Sequence of chain 1.A:
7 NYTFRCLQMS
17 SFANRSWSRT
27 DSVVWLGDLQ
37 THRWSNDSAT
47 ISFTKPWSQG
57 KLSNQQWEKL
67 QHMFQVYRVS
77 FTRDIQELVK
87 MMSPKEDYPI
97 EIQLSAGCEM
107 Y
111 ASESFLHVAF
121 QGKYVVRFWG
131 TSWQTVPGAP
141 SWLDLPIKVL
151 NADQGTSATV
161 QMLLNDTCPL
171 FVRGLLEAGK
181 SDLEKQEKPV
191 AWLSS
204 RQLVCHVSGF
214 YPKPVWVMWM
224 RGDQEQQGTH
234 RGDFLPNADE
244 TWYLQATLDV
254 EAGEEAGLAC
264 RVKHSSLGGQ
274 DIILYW

Binding-site contacts:
Ligand atom O4 contacts residue GLY130 of chain 1.A at 3.3 Å.
Ligand atom C3 contacts residue ASN165 of chain 1.A at 3.8 Å.
Ligand atom O5 contacts residue ASN165 of chain 1.A at 2.3 Å (h-bond).
Ligand atom O5 contacts residue GLY130 of chain 1.A at 4.4 Å.
Ligand atom O6 contacts residue THR131 of chain 1.A at 3.5 Å.
Ligand atom O7 contacts residue TRP129 of chain 1.A at 4.2 Å.
Ligand atom O7 contacts residue THR131 of chain 1.A at 4.4 Å.
Ligand atom C8 contacts residue GLY130 of chain 1.A at 4.2 Å.
Ligand atom C4 contacts residue ASN165 of chain 1.A at 4.2 Å.
Ligand atom O7 contacts residue ASN165 of chain 1.A at 3.0 Å (h-bond).
Ligand atom O7 contacts residue GLY130 of chain 1.A at 3.3 Å.
Ligand atom O6 contacts residue GLY130 of chain 1.A at 4.2 Å.
Ligand atom C5 contacts residue GLY130 of chain 1.A at 3.8 Å.
Ligand atom C3 contacts residue THR131 of chain 1.A at 3.7 Å.
Ligand atom C1 contacts residue THR131 of chain 1.A at 4.3 Å.
Ligand atom C7 contacts residue ASN165 of chain 1.A at 3.2 Å.
Ligand atom C6 contacts residue GLY130 of chain 1.A at 4.4 Å.
Ligand atom O3 contacts residue THR131 of chain 1.A at 3.4 Å.
Ligand atom C2 contacts residue GLY130 of chain 1.A at 4.3 Å.
Ligand atom C8 contacts residue ASN165 of chain 1.A at 4.5 Å.
Ligand atom C3 contacts residue GLY130 of chain 1.A at 3.7 Å.
Ligand atom C7 contacts residue GLY130 of chain 1.A at 3.6 Å.
Ligand atom N2 contacts residue ASN165 of chain 1.A at 2.9 Å (h-bond).
Ligand atom C4 contacts residue GLY130 of chain 1.A at 4.0 Å.
Ligand atom C1 contacts residue GLY130 of chain 1.A at 4.1 Å.
Ligand atom C2 contacts residue ASN165 of chain 1.A at 2.4 Å.
Ligand atom O5 contacts residue THR131 of chain 1.A at 3.8 Å.
Ligand atom C1 contacts residue ASN165 of chain 1.A at 1.4 Å.
Ligand atom C8 contacts residue GLN161 of chain 1.A at 3.3 Å.
Ligand atom C8 contacts residue TRP129 of chain 1.A at 3.4 Å (hydrophobic).
Ligand atom C5 contacts residue ASN165 of chain 1.A at 3.6 Å.
Ligand atom C2 contacts residue GLN161 of chain 1.A at 3.8 Å.
Ligand atom C7 contacts residue GLN161 of chain 1.A at 3.5 Å.
Ligand atom O4 contacts residue THR131 of chain 1.A at 3.9 Å.
Ligand atom N2 contacts residue GLN161 of chain 1.A at 2.8 Å (h-bond).
Ligand atom N2 contacts residue GLY130 of chain 1.A at 4.0 Å.
Ligand atom C3 contacts residue GLN161 of chain 1.A at 3.6 Å.
Ligand atom C4 contacts residue THR131 of chain 1.A at 4.4 Å.
Ligand atom O3 contacts residue GLN161 of chain 1.A at 3.7 Å.

This small molecule binds to this protein.
Small molecule (SMILES): CC(=O)N[C@H]1[C@H](O[C@H]2[C@H](O)[C@@H](NC(C)=O)CO[C@@H]2CO)O[C@H](CO)[C@@H](O)[C@@H]1O